Sequence of chain 1.D:
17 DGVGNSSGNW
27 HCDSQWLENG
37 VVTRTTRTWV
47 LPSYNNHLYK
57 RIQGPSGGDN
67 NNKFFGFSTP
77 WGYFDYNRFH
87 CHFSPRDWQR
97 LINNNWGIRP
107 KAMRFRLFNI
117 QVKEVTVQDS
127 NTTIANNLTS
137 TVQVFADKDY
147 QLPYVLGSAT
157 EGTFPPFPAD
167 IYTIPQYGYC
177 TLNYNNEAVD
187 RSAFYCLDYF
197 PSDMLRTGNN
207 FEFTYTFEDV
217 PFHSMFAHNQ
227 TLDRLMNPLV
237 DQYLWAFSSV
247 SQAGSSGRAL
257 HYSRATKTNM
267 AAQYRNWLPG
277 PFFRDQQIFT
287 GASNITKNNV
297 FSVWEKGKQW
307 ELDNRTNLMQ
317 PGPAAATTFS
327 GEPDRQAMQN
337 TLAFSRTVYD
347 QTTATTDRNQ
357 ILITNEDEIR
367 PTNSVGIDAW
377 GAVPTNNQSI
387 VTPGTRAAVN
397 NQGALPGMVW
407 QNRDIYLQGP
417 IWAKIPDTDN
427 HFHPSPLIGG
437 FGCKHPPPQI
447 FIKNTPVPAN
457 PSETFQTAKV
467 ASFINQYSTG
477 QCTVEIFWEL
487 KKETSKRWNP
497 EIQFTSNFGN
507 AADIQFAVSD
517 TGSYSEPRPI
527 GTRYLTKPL

A protein and the small-molecule ligand that binds it are described below.
Small molecule (SMILES): Nc1ncnc2c1ncn2[C@H]1C[C@H](O)[C@@H](COP(=O)(O)O)O1

Binding-site contacts:
Ligand atom C5 contacts residue SER431 of chain 1.D at 4.0 Å.
Ligand atom O2P contacts residue HIS427 of chain 1.N at 3.1 Å.
Ligand atom N6 contacts residue PRO430 of chain 1.D at 4.1 Å.
Ligand atom O2P contacts residue ASP425 of chain 1.N at 3.2 Å (salt-bridge).
Ligand atom N9 contacts residue ASN426 of chain 1.N at 4.1 Å.
Ligand atom C5 contacts residue PRO217 of chain 1.D at 3.8 Å (hydrophobic).
Ligand atom C5' contacts residue HIS427 of chain 1.N at 4.0 Å.
Ligand atom C6 contacts residue PRO430 of chain 1.D at 3.7 Å (hydrophobic).
Ligand atom N1 contacts residue GLY438 of chain 1.D at 3.7 Å.
Ligand atom N1 contacts residue PRO217 of chain 1.D at 4.1 Å.
Ligand atom C4 contacts residue PRO217 of chain 1.D at 3.8 Å (hydrophobic).
Ligand atom O4' contacts residue HIS429 of chain 1.D at 4.0 Å.
Ligand atom N3 contacts residue PRO430 of chain 1.D at 4.1 Å.
Ligand atom C2 contacts residue PRO217 of chain 1.D at 3.8 Å (hydrophobic).
Ligand atom N7 contacts residue SER431 of chain 1.D at 3.8 Å.
Ligand atom N6 contacts residue SER431 of chain 1.D at 3.3 Å.
Ligand atom N1 contacts residue PRO430 of chain 1.D at 3.5 Å (h-bond).
Ligand atom N3 contacts residue PRO217 of chain 1.D at 3.9 Å.
Ligand atom C6 contacts residue PRO217 of chain 1.D at 4.0 Å (hydrophobic).
Ligand atom C8 contacts residue ASP425 of chain 1.N at 4.1 Å.
Ligand atom C8 contacts residue ASN426 of chain 1.N at 3.0 Å.
Ligand atom N9 contacts residue PRO217 of chain 1.D at 4.2 Å.
Ligand atom C3' contacts residue HIS429 of chain 1.D at 3.7 Å.
Ligand atom C2 contacts residue GLY438 of chain 1.D at 3.9 Å.
Ligand atom C2' contacts residue PRO430 of chain 1.D at 3.5 Å (hydrophobic).
Ligand atom O2P contacts residue ASN426 of chain 1.N at 3.3 Å.
Ligand atom N6 contacts residue ASN408 of chain 1.D at 3.9 Å.
Ligand atom C2' contacts residue HIS429 of chain 1.D at 3.7 Å.
Ligand atom N6 contacts residue PRO432 of chain 1.D at 4.0 Å.
Ligand atom P contacts residue ASP425 of chain 1.N at 3.7 Å.
Ligand atom C2 contacts residue PRO430 of chain 1.D at 3.8 Å (hydrophobic).
Ligand atom C6 contacts residue SER431 of chain 1.D at 3.8 Å.
Ligand atom O5' contacts residue HIS429 of chain 1.D at 4.2 Å.
Ligand atom N7 contacts residue ASN408 of chain 1.D at 3.5 Å (h-bond).
Ligand atom C5' contacts residue HIS429 of chain 1.D at 3.1 Å.
Ligand atom N7 contacts residue ASN426 of chain 1.N at 3.5 Å (h-bond).
Ligand atom N6 contacts residue GLY436 of chain 1.D at 3.8 Å.
Ligand atom C4' contacts residue HIS429 of chain 1.D at 3.9 Å.
Ligand atom N6 contacts residue GLY438 of chain 1.D at 4.2 Å.
Ligand atom O4' contacts residue ASN426 of chain 1.N at 4.0 Å.

Sequence of chain 1.N:
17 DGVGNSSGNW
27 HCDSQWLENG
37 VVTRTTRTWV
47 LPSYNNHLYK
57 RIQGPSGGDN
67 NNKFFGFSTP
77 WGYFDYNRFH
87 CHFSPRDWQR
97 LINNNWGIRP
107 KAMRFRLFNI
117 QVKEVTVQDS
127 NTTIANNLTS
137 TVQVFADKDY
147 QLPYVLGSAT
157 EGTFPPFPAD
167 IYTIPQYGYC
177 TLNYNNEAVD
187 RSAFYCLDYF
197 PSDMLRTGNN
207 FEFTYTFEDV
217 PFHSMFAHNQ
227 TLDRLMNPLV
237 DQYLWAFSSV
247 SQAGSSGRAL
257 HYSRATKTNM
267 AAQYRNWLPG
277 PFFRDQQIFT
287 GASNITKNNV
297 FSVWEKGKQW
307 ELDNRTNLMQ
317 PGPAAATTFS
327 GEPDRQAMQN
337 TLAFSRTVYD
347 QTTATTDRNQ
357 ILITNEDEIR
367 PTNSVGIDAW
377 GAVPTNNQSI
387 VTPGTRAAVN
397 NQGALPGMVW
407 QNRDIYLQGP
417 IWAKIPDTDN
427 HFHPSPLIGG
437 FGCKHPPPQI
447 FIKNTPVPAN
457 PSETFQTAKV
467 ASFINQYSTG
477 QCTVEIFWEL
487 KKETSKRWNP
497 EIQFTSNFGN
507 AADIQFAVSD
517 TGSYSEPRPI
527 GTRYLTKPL